Binding-site contacts:
Ligand atom CA contacts residue VAL4 of chain 12.E at 3.3 Å (hydrophobic).
Ligand atom O contacts residue VAL4 of chain 12.E at 3.2 Å (h-bond).
Ligand atom CA contacts residue ALA2 of chain 12.E at 3.9 Å (hydrophobic).
Ligand atom OE2 contacts residue VAL4 of chain 12.E at 3.7 Å.
Ligand atom CB contacts residue GLN3 of chain 12.E at 3.7 Å.
Ligand atom OE1 contacts residue ASN25 of chain 12.E at 4.2 Å.
Ligand atom CB contacts residue VAL4 of chain 12.E at 4.0 Å (hydrophobic).
Ligand atom O contacts residue VAL4 of chain 12.E at 4.4 Å.
Ligand atom N contacts residue VAL4 of chain 12.E at 3.1 Å (h-bond).
Ligand atom CB contacts residue VAL4 of chain 12.E at 4.4 Å (hydrophobic).
Ligand atom C contacts residue VAL4 of chain 12.E at 3.5 Å (hydrophobic).
Ligand atom N contacts residue ALA2 of chain 12.E at 2.8 Å (h-bond).
Ligand atom CG2 contacts residue VAL4 of chain 12.E at 3.4 Å (hydrophobic).
Ligand atom N contacts residue VAL4 of chain 12.E at 4.3 Å.
Ligand atom CD contacts residue VAL4 of chain 12.E at 3.6 Å (hydrophobic).
Ligand atom C contacts residue ALA2 of chain 12.E at 3.5 Å (hydrophobic).
Ligand atom C contacts residue GLN3 of chain 12.E at 3.9 Å.
Ligand atom OG contacts residue GLN3 of chain 12.E at 3.3 Å (h-bond).
Ligand atom N contacts residue GLY1 of chain 12.E at 4.5 Å.
Ligand atom CB contacts residue GLN3 of chain 12.E at 4.0 Å.
Ligand atom O contacts residue ALA2 of chain 12.E at 4.0 Å.
Ligand atom CA contacts residue ALA2 of chain 12.E at 3.3 Å (hydrophobic).
Ligand atom N contacts residue GLN3 of chain 12.E at 4.5 Å.
Ligand atom CG2 contacts residue GLN3 of chain 12.E at 3.5 Å.
Ligand atom CB contacts residue ALA2 of chain 12.E at 4.4 Å (hydrophobic).
Ligand atom CA contacts residue VAL4 of chain 12.E at 4.1 Å (hydrophobic).
Ligand atom C contacts residue VAL4 of chain 12.E at 4.0 Å (hydrophobic).
Ligand atom OE1 contacts residue VAL4 of chain 12.E at 3.6 Å.
Ligand atom CG1 contacts residue GLN3 of chain 12.E at 3.3 Å.
Ligand atom CG contacts residue VAL4 of chain 12.E at 4.4 Å (hydrophobic).
Ligand atom CG2 contacts residue ALA2 of chain 12.E at 4.0 Å (hydrophobic).
Ligand atom CG1 contacts residue ALA2 of chain 12.E at 4.5 Å (hydrophobic).
Ligand atom C contacts residue ALA2 of chain 12.E at 4.0 Å (hydrophobic).
Ligand atom CB contacts residue ALA2 of chain 12.E at 3.3 Å (hydrophobic).
Ligand atom CA contacts residue GLN3 of chain 12.E at 4.5 Å.
Ligand atom O contacts residue GLN3 of chain 12.E at 2.9 Å (h-bond).
Ligand atom CG2 contacts residue SER5 of chain 12.E at 3.4 Å.

Sequence of chain 12.E:
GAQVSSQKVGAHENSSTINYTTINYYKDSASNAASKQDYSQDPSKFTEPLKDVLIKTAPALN

A protein and the small-molecule ligand that binds it are described below.
Small molecule (SMILES): CC[C@H](C)[C@H](N)C(=O)N[C@@H](CO)C(=O)N[C@@H](CCC(=O)O)C(=O)N[C@H](C=O)C(C)C